Sequence of chain 1.Q:
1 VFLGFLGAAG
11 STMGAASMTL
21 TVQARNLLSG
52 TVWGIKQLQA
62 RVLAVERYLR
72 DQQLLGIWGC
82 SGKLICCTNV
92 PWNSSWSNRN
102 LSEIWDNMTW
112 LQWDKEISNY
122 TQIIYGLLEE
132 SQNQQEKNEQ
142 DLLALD

Binding-site contacts:
Ligand atom O5 contacts residue ASN101 of chain 1.Q at 2.4 Å (h-bond).
Ligand atom C8 contacts residue GLU1 of chain 1.E at 3.1 Å.
Ligand atom C3 contacts residue ASN101 of chain 1.Q at 3.7 Å.
Ligand atom C8 contacts residue ASN101 of chain 1.Q at 4.1 Å.
Ligand atom C7 contacts residue ASN101 of chain 1.Q at 3.0 Å.
Ligand atom C7 contacts residue ARG100 of chain 1.Q at 4.1 Å.
Ligand atom O7 contacts residue LEU102 of chain 1.Q at 4.1 Å.
Ligand atom N2 contacts residue ASN101 of chain 1.Q at 2.6 Å (h-bond).
Ligand atom C2 contacts residue ASN101 of chain 1.Q at 2.3 Å.
Ligand atom O7 contacts residue ASN101 of chain 1.Q at 2.9 Å (h-bond).
Ligand atom O7 contacts residue ARG100 of chain 1.Q at 3.0 Å (salt-bridge).
Ligand atom O5 contacts residue ARG100 of chain 1.Q at 4.5 Å.
Ligand atom C4 contacts residue ASN101 of chain 1.Q at 4.2 Å.
Ligand atom C1 contacts residue ASN101 of chain 1.Q at 1.4 Å.
Ligand atom O5 contacts residue ASN99 of chain 1.Q at 4.2 Å.
Ligand atom C1 contacts residue ARG100 of chain 1.Q at 4.5 Å.
Ligand atom C2 contacts residue ARG100 of chain 1.Q at 4.3 Å.
Ligand atom O7 contacts residue LEU3 of chain 1.E at 3.9 Å.
Ligand atom C5 contacts residue ASN99 of chain 1.Q at 4.5 Å.
Ligand atom C5 contacts residue ASN101 of chain 1.Q at 3.6 Å.
Ligand atom O6 contacts residue ASN99 of chain 1.Q at 2.2 Å (h-bond).
Ligand atom C6 contacts residue ASN99 of chain 1.Q at 3.6 Å.

This protein binds this small molecule.
Small molecule (SMILES): CC(=O)N[C@@H]1[C@@H](O)[C@H](O)[C@@H](CO)O[C@H]1O

Sequence of chain 1.E:
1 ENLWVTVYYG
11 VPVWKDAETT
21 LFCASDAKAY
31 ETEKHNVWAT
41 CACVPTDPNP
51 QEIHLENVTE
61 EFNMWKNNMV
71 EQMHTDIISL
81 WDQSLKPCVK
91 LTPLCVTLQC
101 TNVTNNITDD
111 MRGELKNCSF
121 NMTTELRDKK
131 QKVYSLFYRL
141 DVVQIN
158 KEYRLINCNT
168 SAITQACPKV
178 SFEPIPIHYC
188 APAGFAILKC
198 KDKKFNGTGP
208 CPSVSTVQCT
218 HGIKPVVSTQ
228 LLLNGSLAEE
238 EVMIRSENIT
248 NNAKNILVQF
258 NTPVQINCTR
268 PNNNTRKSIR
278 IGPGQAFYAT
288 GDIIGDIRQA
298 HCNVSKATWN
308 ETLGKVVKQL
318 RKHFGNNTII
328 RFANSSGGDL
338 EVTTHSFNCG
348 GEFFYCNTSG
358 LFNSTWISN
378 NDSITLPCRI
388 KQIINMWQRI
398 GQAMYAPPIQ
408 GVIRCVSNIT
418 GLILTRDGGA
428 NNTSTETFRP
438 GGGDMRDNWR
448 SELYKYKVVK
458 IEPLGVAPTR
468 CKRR